Binding-site contacts:
Ligand atom C4 contacts residue PHE147 of chain 1.D at 3.7 Å (hydrophobic).
Ligand atom C15 contacts residue TYR309 of chain 1.D at 3.7 Å (hydrophobic).
Ligand atom C2 contacts residue VAL173 of chain 1.D at 3.6 Å (hydrophobic).
Ligand atom O3B contacts residue TYR309 of chain 1.D at 2.6 Å (h-bond).
Ligand atom C14 contacts residue VAL173 of chain 1.D at 3.3 Å (hydrophobic).
Ligand atom O2A contacts residue ASP84 of chain 1.D at 2.9 Å (salt-bridge).
Ligand atom O1B contacts residue ASN213 of chain 1.D at 3.2 Å (h-bond).
Ligand atom O2B contacts residue ASP84 of chain 1.D at 3.2 Å (salt-bridge).
Ligand atom O2B contacts residue LYS220 of chain 1.D at 2.9 Å (salt-bridge).
Ligand atom C5 contacts residue VAL173 of chain 1.D at 3.6 Å (hydrophobic).
Ligand atom PB contacts residue TYR309 of chain 1.D at 3.7 Å.
Ligand atom C12 contacts residue TYR61 of chain 1.D at 3.6 Å (hydrophobic).
Ligand atom O3A contacts residue MG1 of chain 1.S at 3.3 Å.
Ligand atom O1B contacts residue TYR309 of chain 1.D at 3.5 Å (h-bond).
Ligand atom PA contacts residue MG1 of chain 1.U at 3.3 Å.
Ligand atom O1B contacts residue GLU221 of chain 1.D at 2.9 Å (salt-bridge).
Ligand atom O2A contacts residue MG1 of chain 1.U at 2.0 Å.
Ligand atom O1A contacts residue MG1 of chain 1.S at 2.1 Å.
Ligand atom O3A contacts residue MG1 of chain 1.T at 3.4 Å.
Ligand atom O1B contacts residue SER217 of chain 1.D at 3.0 Å.
Ligand atom O1A contacts residue GLU221 of chain 1.D at 3.0 Å (salt-bridge).
Ligand atom PB contacts residue MG1 of chain 1.T at 3.2 Å.
Ligand atom PB contacts residue MG1 of chain 1.S at 3.2 Å.
Ligand atom PA contacts residue ARG169 of chain 1.D at 3.5 Å.
Ligand atom PA contacts residue MG1 of chain 1.T at 3.2 Å.
Ligand atom O3B contacts residue PHE81 of chain 1.D at 3.5 Å.
Ligand atom O2B contacts residue ARG308 of chain 1.D at 3.0 Å (salt-bridge).
Ligand atom C11 contacts residue TYR61 of chain 1.D at 3.2 Å (hydrophobic).
Ligand atom C15 contacts residue ASN213 of chain 1.D at 3.0 Å.
Ligand atom O3B contacts residue ARG308 of chain 1.D at 3.0 Å (salt-bridge).
Ligand atom O1A contacts residue ASN213 of chain 1.D at 2.8 Å (h-bond).
Ligand atom O1A contacts residue ARG169 of chain 1.D at 3.2 Å (salt-bridge).
Ligand atom O2A contacts residue MG1 of chain 1.T at 2.2 Å.
Ligand atom PA contacts residue MG1 of chain 1.S at 3.3 Å.
Ligand atom O1B contacts residue MG1 of chain 1.S at 2.1 Å.
Ligand atom O2B contacts residue MG1 of chain 1.T at 2.0 Å.
Ligand atom C5 contacts residue PHE147 of chain 1.D at 3.4 Å (hydrophobic).
Ligand atom S1 contacts residue ARG169 of chain 1.D at 2.5 Å (salt-bridge).
Ligand atom PB contacts residue ARG308 of chain 1.D at 3.6 Å.
Ligand atom C9 contacts residue PHE81 of chain 1.D at 3.3 Å (hydrophobic).

This protein binds this small molecule.
Small molecule (SMILES): CC(C)=CCC/C(C)=C/CC/C(C)=C/CS[P](=O)(O)OP(=O)(O)O

Sequence of chain 1.D:
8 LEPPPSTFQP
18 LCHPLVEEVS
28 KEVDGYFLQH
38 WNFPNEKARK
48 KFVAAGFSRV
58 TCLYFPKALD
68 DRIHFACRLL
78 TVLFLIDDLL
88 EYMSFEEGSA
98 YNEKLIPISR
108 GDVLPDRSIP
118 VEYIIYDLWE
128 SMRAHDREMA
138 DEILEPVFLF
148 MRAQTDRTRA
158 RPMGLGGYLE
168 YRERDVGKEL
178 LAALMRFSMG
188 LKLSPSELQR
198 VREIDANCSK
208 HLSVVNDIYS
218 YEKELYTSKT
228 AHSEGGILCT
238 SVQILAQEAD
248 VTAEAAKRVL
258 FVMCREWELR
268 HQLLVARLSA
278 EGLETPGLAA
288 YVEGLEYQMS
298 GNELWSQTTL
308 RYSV